Binding-site contacts:
Ligand atom O1A contacts residue THR64 of chain 3.F at 3.1 Å (h-bond).
Ligand atom PB contacts residue ARG393 of chain 3.F at 3.7 Å.
Ligand atom O1B contacts residue THR64 of chain 3.F at 2.7 Å (h-bond).
Ligand atom O2B contacts residue PRO58 of chain 3.F at 3.7 Å.
Ligand atom N6 contacts residue ILE17 of chain 3.F at 3.5 Å.
Ligand atom PB contacts residue LYS63 of chain 3.F at 3.6 Å.
Ligand atom O3A contacts residue GLY62 of chain 3.F at 3.2 Å (h-bond).
Ligand atom O2B contacts residue THR59 of chain 3.F at 3.2 Å.
Ligand atom C8 contacts residue GLY62 of chain 3.F at 3.4 Å.
Ligand atom O3B contacts residue THR64 of chain 3.F at 3.6 Å (h-bond).
Ligand atom N1 contacts residue ILE17 of chain 3.F at 3.7 Å.
Ligand atom O2A contacts residue ARG393 of chain 3.F at 2.8 Å (salt-bridge).
Ligand atom O3B contacts residue ARG393 of chain 3.F at 2.9 Å (salt-bridge).
Ligand atom O1A contacts residue GLY62 of chain 3.F at 3.1 Å.
Ligand atom C8 contacts residue ALA392 of chain 3.F at 3.5 Å (hydrophobic).
Ligand atom PB contacts residue GLY60 of chain 3.F at 3.4 Å.
Ligand atom N9 contacts residue ALA392 of chain 3.F at 3.6 Å.
Ligand atom C2 contacts residue ILE343 of chain 3.F at 3.7 Å (hydrophobic).
Ligand atom N7 contacts residue GLY60 of chain 3.F at 3.3 Å (h-bond).
Ligand atom O2A contacts residue THR64 of chain 3.F at 3.6 Å (h-bond).
Ligand atom O1A contacts residue LYS63 of chain 3.F at 3.6 Å.
Ligand atom N6 contacts residue VAL61 of chain 3.F at 3.4 Å (h-bond).
Ligand atom O2B contacts residue ARG393 of chain 3.F at 3.7 Å.
Ligand atom O3A contacts residue VAL61 of chain 3.F at 3.6 Å (h-bond).
Ligand atom N3 contacts residue ILE343 of chain 3.F at 3.7 Å.
Ligand atom O1B contacts residue GLY62 of chain 3.F at 3.6 Å.
Ligand atom O3' contacts residue HIS396 of chain 3.F at 3.7 Å.
Ligand atom N1 contacts residue ILE18 of chain 3.F at 3.0 Å (h-bond).
Ligand atom O1A contacts residue GLU65 of chain 3.F at 3.0 Å (salt-bridge).
Ligand atom N7 contacts residue GLY62 of chain 3.F at 2.9 Å (h-bond).
Ligand atom O2B contacts residue VAL61 of chain 3.F at 3.3 Å (h-bond).
Ligand atom O4' contacts residue ALA392 of chain 3.F at 3.6 Å.
Ligand atom O2B contacts residue GLY60 of chain 3.F at 2.4 Å (h-bond).
Ligand atom O3A contacts residue GLY60 of chain 3.F at 3.2 Å.
Ligand atom N7 contacts residue VAL61 of chain 3.F at 3.0 Å.
Ligand atom C5' contacts residue ARG393 of chain 3.F at 3.3 Å.
Ligand atom C8 contacts residue GLY60 of chain 3.F at 3.0 Å.
Ligand atom O2B contacts residue LYS63 of chain 3.F at 2.5 Å (salt-bridge).
Ligand atom N6 contacts residue ILE18 of chain 3.F at 3.2 Å (h-bond).
Ligand atom O1B contacts residue LYS63 of chain 3.F at 2.7 Å (salt-bridge).

A small-molecule ligand and the protein it binds are described below.
Small molecule (SMILES): Nc1ncnc2c1ncn2[C@H]1C[C@H](O)[C@@H](CO[P](=O)(O)OP(=O)(O)O)O1

Sequence of chain 3.F:
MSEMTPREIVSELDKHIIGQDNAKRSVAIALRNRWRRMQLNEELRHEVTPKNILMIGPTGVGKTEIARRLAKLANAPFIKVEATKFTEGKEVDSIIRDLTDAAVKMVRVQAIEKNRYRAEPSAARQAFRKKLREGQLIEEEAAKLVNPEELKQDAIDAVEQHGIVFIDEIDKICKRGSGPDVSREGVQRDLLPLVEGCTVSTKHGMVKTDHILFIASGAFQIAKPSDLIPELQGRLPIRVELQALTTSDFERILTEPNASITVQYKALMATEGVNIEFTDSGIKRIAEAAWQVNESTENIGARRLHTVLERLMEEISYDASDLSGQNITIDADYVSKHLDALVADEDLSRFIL